Binding-site contacts:
Ligand atom OXT contacts residue SER539 of chain 1.D at 4.4 Å.
Ligand atom CA contacts residue ASP759 of chain 1.D at 4.0 Å.
Ligand atom OXT contacts residue LEU540 of chain 1.D at 3.2 Å.
Ligand atom N contacts residue SER539 of chain 1.D at 4.1 Å.
Ligand atom OE2 contacts residue GLY716 of chain 1.D at 3.3 Å.
Ligand atom N contacts residue TYR789 of chain 1.D at 3.9 Å.
Ligand atom C contacts residue THR541 of chain 1.D at 3.1 Å.
Ligand atom O contacts residue GLY716 of chain 1.D at 3.9 Å.
Ligand atom CD contacts residue SER717 of chain 1.D at 4.3 Å.
Ligand atom OXT contacts residue HIS513 of chain 1.D at 3.4 Å (h-bond).
Ligand atom OXT contacts residue ARG546 of chain 1.D at 4.1 Å.
Ligand atom N contacts residue THR541 of chain 1.D at 2.9 Å (h-bond).
Ligand atom OE1 contacts residue TYR758 of chain 1.D at 3.1 Å.
Ligand atom CD contacts residue ASP759 of chain 1.D at 4.4 Å.
Ligand atom CD contacts residue TYR758 of chain 1.D at 3.5 Å (hydrophobic).
Ligand atom O contacts residue HIS513 of chain 1.D at 4.0 Å.
Ligand atom CA contacts residue THR541 of chain 1.D at 3.3 Å.
Ligand atom C contacts residue HIS513 of chain 1.D at 3.6 Å.
Ligand atom O contacts residue SER717 of chain 1.D at 3.1 Å (h-bond).
Ligand atom C contacts residue LEU540 of chain 1.D at 4.4 Å (hydrophobic).
Ligand atom CD contacts residue GLY716 of chain 1.D at 4.3 Å.
Ligand atom CA contacts residue SER717 of chain 1.D at 4.2 Å.
Ligand atom O contacts residue THR541 of chain 1.D at 3.8 Å.
Ligand atom CG contacts residue TYR758 of chain 1.D at 3.4 Å (hydrophobic).
Ligand atom CG contacts residue HIS513 of chain 1.D at 4.1 Å.
Ligand atom CB contacts residue HIS513 of chain 1.D at 3.4 Å.
Ligand atom OE2 contacts residue SER717 of chain 1.D at 3.3 Å (h-bond).
Ligand atom OE1 contacts residue ASP759 of chain 1.D at 3.3 Å.
Ligand atom OE2 contacts residue THR718 of chain 1.D at 3.4 Å.
Ligand atom N contacts residue HIS513 of chain 1.D at 4.1 Å.
Ligand atom O contacts residue ARG546 of chain 1.D at 3.0 Å (salt-bridge).
Ligand atom OE2 contacts residue TYR758 of chain 1.D at 4.2 Å.
Ligand atom CD contacts residue THR718 of chain 1.D at 3.8 Å.
Ligand atom CB contacts residue GLY716 of chain 1.D at 4.3 Å.
Ligand atom N contacts residue ASP759 of chain 1.D at 2.9 Å (salt-bridge).
Ligand atom CA contacts residue HIS513 of chain 1.D at 4.0 Å.
Ligand atom C contacts residue ARG546 of chain 1.D at 4.0 Å.
Ligand atom OXT contacts residue THR541 of chain 1.D at 2.4 Å (h-bond).
Ligand atom OE1 contacts residue THR718 of chain 1.D at 3.4 Å.
Ligand atom C contacts residue SER717 of chain 1.D at 4.0 Å.

Sequence of chain 1.D:
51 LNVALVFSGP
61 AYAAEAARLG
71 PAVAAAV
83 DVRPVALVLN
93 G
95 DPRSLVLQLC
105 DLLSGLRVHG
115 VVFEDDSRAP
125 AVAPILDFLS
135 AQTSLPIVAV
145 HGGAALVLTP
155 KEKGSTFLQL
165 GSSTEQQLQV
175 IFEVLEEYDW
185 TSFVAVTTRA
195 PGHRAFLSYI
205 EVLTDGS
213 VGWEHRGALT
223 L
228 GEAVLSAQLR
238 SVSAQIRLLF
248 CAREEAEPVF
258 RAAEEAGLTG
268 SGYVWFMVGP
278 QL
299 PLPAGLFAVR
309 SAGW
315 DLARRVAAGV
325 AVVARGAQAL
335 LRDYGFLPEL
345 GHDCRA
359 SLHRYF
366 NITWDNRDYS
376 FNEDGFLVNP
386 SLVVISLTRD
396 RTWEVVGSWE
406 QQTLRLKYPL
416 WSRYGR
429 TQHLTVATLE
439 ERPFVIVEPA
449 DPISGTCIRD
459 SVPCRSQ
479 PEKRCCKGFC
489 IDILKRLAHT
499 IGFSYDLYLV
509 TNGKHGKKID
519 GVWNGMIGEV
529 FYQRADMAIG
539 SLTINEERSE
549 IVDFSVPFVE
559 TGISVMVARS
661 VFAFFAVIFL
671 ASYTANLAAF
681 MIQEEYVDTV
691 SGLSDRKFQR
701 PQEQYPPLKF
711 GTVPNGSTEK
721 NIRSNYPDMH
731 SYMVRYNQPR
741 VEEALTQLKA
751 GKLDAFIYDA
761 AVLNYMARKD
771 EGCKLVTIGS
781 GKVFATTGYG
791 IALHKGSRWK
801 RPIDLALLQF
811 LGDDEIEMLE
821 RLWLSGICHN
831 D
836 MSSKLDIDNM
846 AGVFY

A small-molecule ligand and the protein it binds are described below.
Small molecule (SMILES): N[C@@H](CCC(=O)O)C(=O)O